Binding-site contacts:
Ligand atom C07 contacts residue SER10 of chain 1.A at 3.8 Å.
Ligand atom C09 contacts residue ASP11 of chain 1.A at 3.8 Å.
Ligand atom C15 contacts residue VAL33 of chain 1.A at 3.7 Å (hydrophobic).
Ligand atom O02 contacts residue TYR31 of chain 1.A at 4.1 Å.
Ligand atom O02 contacts residue SER10 of chain 1.A at 3.5 Å.
Ligand atom O02 contacts residue TRP9 of chain 1.A at 3.6 Å.
Ligand atom C07 contacts residue VAL33 of chain 1.A at 3.7 Å (hydrophobic).
Ligand atom C07 contacts residue TRP9 of chain 1.A at 3.1 Å (hydrophobic).
Ligand atom C07 contacts residue ILE13 of chain 1.A at 3.9 Å (hydrophobic).
Ligand atom N04 contacts residue VAL33 of chain 1.A at 4.4 Å.
Ligand atom C07 contacts residue ASP11 of chain 1.A at 3.3 Å.
Ligand atom C08 contacts residue ASP11 of chain 1.A at 4.0 Å.
Ligand atom C07 contacts residue TYR12 of chain 1.A at 3.2 Å (hydrophobic).
Ligand atom C08 contacts residue VAL33 of chain 1.A at 4.2 Å (hydrophobic).
Ligand atom C09 contacts residue TYR31 of chain 1.A at 4.0 Å (hydrophobic).
Ligand atom N04 contacts residue SER10 of chain 1.A at 3.8 Å.
Ligand atom N04 contacts residue ASP11 of chain 1.A at 3.0 Å (salt-bridge).
Ligand atom O02 contacts residue ASP11 of chain 1.A at 2.8 Å (salt-bridge).
Ligand atom O02 contacts residue TYR12 of chain 1.A at 3.7 Å.
Ligand atom C09 contacts residue VAL33 of chain 1.A at 3.8 Å (hydrophobic).
Ligand atom O02 contacts residue VAL33 of chain 1.A at 3.3 Å.
Ligand atom C07 contacts residue TYR31 of chain 1.A at 3.1 Å (hydrophobic).

Sequence of chain 1.A:
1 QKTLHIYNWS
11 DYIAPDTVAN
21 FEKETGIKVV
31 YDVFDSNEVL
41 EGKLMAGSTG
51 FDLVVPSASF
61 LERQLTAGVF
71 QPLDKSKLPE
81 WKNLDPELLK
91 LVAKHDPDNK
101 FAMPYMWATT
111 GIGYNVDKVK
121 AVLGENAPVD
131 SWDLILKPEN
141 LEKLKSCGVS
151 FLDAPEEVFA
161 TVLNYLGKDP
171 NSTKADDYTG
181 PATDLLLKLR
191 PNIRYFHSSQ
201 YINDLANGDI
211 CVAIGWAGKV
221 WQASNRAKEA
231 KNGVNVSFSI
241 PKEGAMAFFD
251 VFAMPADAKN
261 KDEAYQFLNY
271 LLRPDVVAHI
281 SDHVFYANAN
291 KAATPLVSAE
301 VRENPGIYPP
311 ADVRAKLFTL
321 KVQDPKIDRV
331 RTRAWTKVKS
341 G

The small molecule below binds the protein below.
Small molecule (SMILES): COC[C@@H](C)N